Binding-site contacts:
Ligand atom O contacts residue GLN3 of chain 46.E at 2.9 Å (h-bond).
Ligand atom CG1 contacts residue GLN3 of chain 46.E at 3.3 Å.
Ligand atom C contacts residue ALA2 of chain 46.E at 4.0 Å (hydrophobic).
Ligand atom C contacts residue VAL4 of chain 46.E at 3.5 Å (hydrophobic).
Ligand atom OE2 contacts residue VAL4 of chain 46.E at 3.7 Å.
Ligand atom CB contacts residue VAL4 of chain 46.E at 4.0 Å (hydrophobic).
Ligand atom N contacts residue VAL4 of chain 46.E at 3.1 Å (h-bond).
Ligand atom OG contacts residue GLN3 of chain 46.E at 3.3 Å (h-bond).
Ligand atom N contacts residue VAL4 of chain 46.E at 4.3 Å.
Ligand atom CG2 contacts residue ALA2 of chain 46.E at 4.0 Å (hydrophobic).
Ligand atom C contacts residue GLN3 of chain 46.E at 3.9 Å.
Ligand atom CD contacts residue VAL4 of chain 46.E at 3.6 Å (hydrophobic).
Ligand atom CB contacts residue VAL4 of chain 46.E at 4.4 Å (hydrophobic).
Ligand atom OE1 contacts residue ASN25 of chain 46.E at 4.2 Å.
Ligand atom CA contacts residue VAL4 of chain 46.E at 4.1 Å (hydrophobic).
Ligand atom CA contacts residue GLN3 of chain 46.E at 4.5 Å.
Ligand atom CA contacts residue VAL4 of chain 46.E at 3.3 Å (hydrophobic).
Ligand atom O contacts residue VAL4 of chain 46.E at 3.2 Å (h-bond).
Ligand atom CA contacts residue ALA2 of chain 46.E at 3.3 Å (hydrophobic).
Ligand atom O contacts residue VAL4 of chain 46.E at 4.4 Å.
Ligand atom CB contacts residue GLN3 of chain 46.E at 3.7 Å.
Ligand atom N contacts residue GLN3 of chain 46.E at 4.5 Å.
Ligand atom O contacts residue ALA2 of chain 46.E at 4.0 Å.
Ligand atom CG2 contacts residue VAL4 of chain 46.E at 3.4 Å (hydrophobic).
Ligand atom C contacts residue ALA2 of chain 46.E at 3.5 Å (hydrophobic).
Ligand atom OE1 contacts residue VAL4 of chain 46.E at 3.6 Å.
Ligand atom C contacts residue VAL4 of chain 46.E at 4.0 Å (hydrophobic).
Ligand atom CB contacts residue GLN3 of chain 46.E at 4.0 Å.
Ligand atom CG1 contacts residue ALA2 of chain 46.E at 4.5 Å (hydrophobic).
Ligand atom CG contacts residue VAL4 of chain 46.E at 4.4 Å (hydrophobic).
Ligand atom CA contacts residue ALA2 of chain 46.E at 3.9 Å (hydrophobic).
Ligand atom N contacts residue ALA2 of chain 46.E at 2.8 Å (h-bond).
Ligand atom CG2 contacts residue SER5 of chain 46.E at 3.4 Å.
Ligand atom CB contacts residue ALA2 of chain 46.E at 3.3 Å (hydrophobic).
Ligand atom CB contacts residue ALA2 of chain 46.E at 4.4 Å (hydrophobic).
Ligand atom CG2 contacts residue GLN3 of chain 46.E at 3.5 Å.

Sequence of chain 46.E:
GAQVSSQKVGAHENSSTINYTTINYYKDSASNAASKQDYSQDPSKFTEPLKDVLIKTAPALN

The protein below binds the small molecule below.
Small molecule (SMILES): CC[C@H](C)[C@H](N)C(=O)N[C@@H](CO)C(=O)N[C@@H](CCC(=O)O)C(=O)N[C@H](C=O)C(C)C